Binding-site contacts:
Ligand atom CAC contacts residue Y011 of chain 1.G at 4.1 Å.
Ligand atom CAT contacts residue Y011 of chain 1.I at 4.0 Å.
Ligand atom CAB contacts residue Y011 of chain 1.I at 3.6 Å.
Ligand atom CAI contacts residue PHE1054 of chain 1.A at 3.1 Å (hydrophobic).
Ligand atom OAW contacts residue LEU1061 of chain 1.A at 4.3 Å.
Ligand atom CAY contacts residue LEU1061 of chain 1.A at 4.0 Å (hydrophobic).
Ligand atom CAK contacts residue PHE300 of chain 1.B at 4.2 Å (hydrophobic).
Ligand atom OAG contacts residue GLN1062 of chain 1.A at 4.2 Å.
Ligand atom CAO contacts residue Y011 of chain 1.I at 4.1 Å.
Ligand atom CAZ contacts residue PHE300 of chain 1.B at 4.5 Å (hydrophobic).
Ligand atom OAG contacts residue PHE300 of chain 1.B at 3.9 Å.
Ligand atom CAQ contacts residue ILE1055 of chain 1.A at 4.0 Å (hydrophobic).
Ligand atom CAA contacts residue ILE1051 of chain 1.A at 3.9 Å (hydrophobic).
Ligand atom CBE contacts residue Y011 of chain 1.I at 4.0 Å.
Ligand atom CAA contacts residue PRO1164 of chain 1.A at 4.3 Å (hydrophobic).
Ligand atom CAQ contacts residue PHE1054 of chain 1.A at 3.9 Å (hydrophobic).
Ligand atom CAK contacts residue PHE1054 of chain 1.A at 3.1 Å (hydrophobic).
Ligand atom CAN contacts residue Y011 of chain 1.G at 4.0 Å.
Ligand atom CBA contacts residue ILE1051 of chain 1.A at 4.3 Å (hydrophobic).
Ligand atom CAP contacts residue ILE1051 of chain 1.A at 4.0 Å (hydrophobic).
Ligand atom CBA contacts residue Y011 of chain 1.I at 4.2 Å.
Ligand atom OAG contacts residue Y011 of chain 1.I at 4.1 Å.
Ligand atom CAE contacts residue MET1050 of chain 1.A at 4.5 Å (hydrophobic).
Ligand atom CAP contacts residue Y011 of chain 1.I at 3.9 Å.
Ligand atom CAJ contacts residue Y011 of chain 1.G at 4.3 Å.
Ligand atom CAI contacts residue PHE300 of chain 1.B at 3.9 Å (hydrophobic).
Ligand atom CAK contacts residue ILE1055 of chain 1.A at 4.3 Å (hydrophobic).
Ligand atom CAM contacts residue GLN1062 of chain 1.A at 4.3 Å.
Ligand atom CAM contacts residue LEU1061 of chain 1.A at 3.8 Å (hydrophobic).
Ligand atom CAI contacts residue GLY1058 of chain 1.A at 4.3 Å.
Ligand atom CAE contacts residue Y011 of chain 1.G at 3.7 Å.
Ligand atom CBG contacts residue PHE1054 of chain 1.A at 4.5 Å (hydrophobic).
Ligand atom CAD contacts residue PHE1054 of chain 1.A at 4.2 Å (hydrophobic).
Ligand atom OAG contacts residue LEU1061 of chain 1.A at 4.4 Å.
Ligand atom CAZ contacts residue PHE1054 of chain 1.A at 4.2 Å (hydrophobic).
Ligand atom CBC contacts residue Y011 of chain 1.I at 4.3 Å.
Ligand atom CAL contacts residue Y011 of chain 1.I at 4.3 Å.
Ligand atom CBG contacts residue Y011 of chain 1.I at 4.0 Å.
Ligand atom CAV contacts residue GLY1058 of chain 1.A at 4.3 Å.
Ligand atom CBD contacts residue PHE1054 of chain 1.A at 3.9 Å (hydrophobic).

The small molecule below binds the protein below.
Small molecule (SMILES): CC(C)CCC[C@@H](C)[C@H]1CC[C@H]2[C@@H]3CC=C4C[C@@H](OC(=O)CCC(=O)O)CC[C@]4(C)[C@H]3CC[C@]12C

Sequence of chain 1.A:
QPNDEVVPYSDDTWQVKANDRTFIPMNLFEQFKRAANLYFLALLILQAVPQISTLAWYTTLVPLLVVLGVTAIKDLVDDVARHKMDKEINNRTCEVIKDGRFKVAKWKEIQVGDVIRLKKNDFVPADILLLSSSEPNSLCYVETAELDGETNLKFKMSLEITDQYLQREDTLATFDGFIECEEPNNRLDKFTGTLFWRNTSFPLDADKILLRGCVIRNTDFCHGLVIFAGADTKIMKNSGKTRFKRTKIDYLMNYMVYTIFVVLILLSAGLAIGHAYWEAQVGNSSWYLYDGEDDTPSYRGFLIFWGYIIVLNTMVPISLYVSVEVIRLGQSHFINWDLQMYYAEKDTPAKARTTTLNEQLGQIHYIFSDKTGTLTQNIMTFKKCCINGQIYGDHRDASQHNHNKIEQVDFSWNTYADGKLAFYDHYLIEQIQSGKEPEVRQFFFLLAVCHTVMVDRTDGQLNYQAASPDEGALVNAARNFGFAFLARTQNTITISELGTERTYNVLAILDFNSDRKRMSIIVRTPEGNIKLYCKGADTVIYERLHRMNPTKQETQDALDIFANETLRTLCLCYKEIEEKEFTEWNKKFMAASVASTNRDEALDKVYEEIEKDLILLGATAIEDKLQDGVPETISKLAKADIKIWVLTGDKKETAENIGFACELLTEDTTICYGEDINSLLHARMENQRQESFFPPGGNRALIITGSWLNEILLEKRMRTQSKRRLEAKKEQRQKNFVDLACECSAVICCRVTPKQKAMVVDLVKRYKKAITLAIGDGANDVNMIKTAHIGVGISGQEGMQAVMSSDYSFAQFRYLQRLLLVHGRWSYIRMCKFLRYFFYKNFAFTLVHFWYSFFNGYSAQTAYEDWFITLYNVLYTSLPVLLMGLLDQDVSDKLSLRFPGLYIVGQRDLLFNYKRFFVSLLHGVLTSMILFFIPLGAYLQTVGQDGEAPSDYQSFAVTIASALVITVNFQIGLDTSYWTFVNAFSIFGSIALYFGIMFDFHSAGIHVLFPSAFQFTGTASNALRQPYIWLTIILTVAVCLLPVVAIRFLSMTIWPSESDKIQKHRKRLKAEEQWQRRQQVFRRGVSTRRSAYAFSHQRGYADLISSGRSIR

Sequence of chain 1.B:
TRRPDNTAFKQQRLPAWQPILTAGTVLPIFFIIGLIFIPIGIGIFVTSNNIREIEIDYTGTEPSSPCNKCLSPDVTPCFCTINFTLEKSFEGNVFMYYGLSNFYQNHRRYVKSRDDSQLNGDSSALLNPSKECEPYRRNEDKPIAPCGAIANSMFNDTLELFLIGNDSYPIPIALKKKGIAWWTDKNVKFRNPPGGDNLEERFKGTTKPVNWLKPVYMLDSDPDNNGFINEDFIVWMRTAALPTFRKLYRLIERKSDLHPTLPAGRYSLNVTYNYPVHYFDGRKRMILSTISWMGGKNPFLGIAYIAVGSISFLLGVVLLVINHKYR